Sequence of chain 1.D:
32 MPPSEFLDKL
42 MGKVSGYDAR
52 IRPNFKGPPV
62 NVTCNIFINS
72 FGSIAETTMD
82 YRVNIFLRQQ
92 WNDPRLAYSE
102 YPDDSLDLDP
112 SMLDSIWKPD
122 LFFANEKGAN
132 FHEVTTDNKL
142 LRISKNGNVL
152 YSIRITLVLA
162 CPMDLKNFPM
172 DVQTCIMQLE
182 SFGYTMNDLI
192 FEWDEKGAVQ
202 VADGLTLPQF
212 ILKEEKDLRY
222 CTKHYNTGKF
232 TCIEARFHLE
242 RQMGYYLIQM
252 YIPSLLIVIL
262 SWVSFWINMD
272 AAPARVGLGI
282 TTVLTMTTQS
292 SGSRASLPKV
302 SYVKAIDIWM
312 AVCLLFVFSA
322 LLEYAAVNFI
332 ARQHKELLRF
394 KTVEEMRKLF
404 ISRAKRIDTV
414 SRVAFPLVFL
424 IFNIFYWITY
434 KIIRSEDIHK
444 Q

Binding-site contacts:
Ligand atom C contacts residue SER153 of chain 1.E at 3.8 Å.
Ligand atom CA contacts residue PHE183 of chain 1.D at 3.3 Å (hydrophobic).
Ligand atom C contacts residue THR228 of chain 1.D at 3.7 Å.
Ligand atom O contacts residue THR228 of chain 1.D at 3.0 Å (h-bond).
Ligand atom N contacts residue PHE183 of chain 1.D at 3.5 Å (h-bond).
Ligand atom OXT contacts residue SER153 of chain 1.E at 2.6 Å (h-bond).
Ligand atom O contacts residue PHE231 of chain 1.D at 4.2 Å.
Ligand atom OXT contacts residue PHE87 of chain 1.E at 3.5 Å.
Ligand atom N contacts residue TYR226 of chain 1.D at 3.8 Å.
Ligand atom CA contacts residue LEU141 of chain 1.E at 3.8 Å (hydrophobic).
Ligand atom CA contacts residue PHE231 of chain 1.D at 4.2 Å (hydrophobic).
Ligand atom OXT contacts residue THR228 of chain 1.D at 4.2 Å.
Ligand atom O contacts residue ARG89 of chain 1.E at 3.6 Å.
Ligand atom CA contacts residue SER153 of chain 1.E at 4.3 Å.
Ligand atom N contacts residue PHE87 of chain 1.E at 3.6 Å.
Ligand atom OXT contacts residue PHE183 of chain 1.D at 4.4 Å.
Ligand atom O contacts residue TYR226 of chain 1.D at 3.7 Å.
Ligand atom C contacts residue LEU141 of chain 1.E at 4.1 Å (hydrophobic).
Ligand atom CA contacts residue PHE87 of chain 1.E at 3.7 Å (hydrophobic).
Ligand atom OXT contacts residue LEU141 of chain 1.E at 4.0 Å.
Ligand atom C contacts residue PHE87 of chain 1.E at 3.6 Å (hydrophobic).
Ligand atom C contacts residue ARG89 of chain 1.E at 4.2 Å.
Ligand atom OXT contacts residue ARG89 of chain 1.E at 3.5 Å (salt-bridge).
Ligand atom N contacts residue PHE231 of chain 1.D at 4.0 Å.
Ligand atom O contacts residue PHE87 of chain 1.E at 4.0 Å.

A small-molecule ligand and the protein it binds are described below.
Small molecule (SMILES): NCC(=O)O

Sequence of chain 1.E:
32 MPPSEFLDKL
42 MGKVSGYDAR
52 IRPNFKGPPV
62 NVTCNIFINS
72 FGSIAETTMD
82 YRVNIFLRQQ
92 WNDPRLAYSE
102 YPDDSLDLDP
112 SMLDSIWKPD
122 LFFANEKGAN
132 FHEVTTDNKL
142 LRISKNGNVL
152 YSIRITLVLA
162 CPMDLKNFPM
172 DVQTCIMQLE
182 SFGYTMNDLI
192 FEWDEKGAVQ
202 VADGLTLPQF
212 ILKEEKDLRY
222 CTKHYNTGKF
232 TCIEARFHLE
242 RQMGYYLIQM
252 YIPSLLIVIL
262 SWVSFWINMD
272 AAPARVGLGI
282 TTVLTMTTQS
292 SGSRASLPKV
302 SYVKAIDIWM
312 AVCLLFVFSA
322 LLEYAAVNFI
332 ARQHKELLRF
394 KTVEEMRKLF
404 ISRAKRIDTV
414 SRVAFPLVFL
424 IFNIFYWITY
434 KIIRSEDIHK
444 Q